This small molecule binds to this protein.
Small molecule (SMILES): N[C@@H](Cc1ccccc1)C(=O)NCC=O

Binding-site contacts:
Ligand atom N contacts residue SER491 of chain 5.MA at 4.1 Å.
Ligand atom CE1 contacts residue ILE434 of chain 5.MA at 3.9 Å (hydrophobic).
Ligand atom C contacts residue ARG442 of chain 5.MA at 4.4 Å.
Ligand atom O contacts residue ARG442 of chain 5.MA at 4.3 Å.
Ligand atom CB contacts residue PHE496 of chain 5.MA at 3.9 Å (hydrophobic).
Ligand atom CE1 contacts residue PRO438 of chain 5.MA at 3.8 Å (hydrophobic).
Ligand atom CE2 contacts residue ARG442 of chain 5.MA at 3.6 Å.
Ligand atom CD1 contacts residue ASN492 of chain 5.MA at 3.9 Å.
Ligand atom C contacts residue ASN492 of chain 5.MA at 4.0 Å.
Ligand atom CA contacts residue ASN492 of chain 5.MA at 3.3 Å.
Ligand atom CZ contacts residue PHE496 of chain 5.MA at 3.9 Å (hydrophobic).
Ligand atom CD1 contacts residue ILE434 of chain 5.MA at 4.1 Å (hydrophobic).
Ligand atom CG contacts residue PHE496 of chain 5.MA at 4.0 Å (hydrophobic).
Ligand atom CZ contacts residue PRO438 of chain 5.MA at 3.4 Å (hydrophobic).
Ligand atom N contacts residue ASN492 of chain 5.MA at 3.3 Å (h-bond).
Ligand atom CD1 contacts residue PHE496 of chain 5.MA at 3.7 Å (hydrophobic).
Ligand atom CA contacts residue ARG442 of chain 5.MA at 3.6 Å.
Ligand atom CB contacts residue ASN492 of chain 5.MA at 3.8 Å.
Ligand atom CG contacts residue GLY495 of chain 5.MA at 4.4 Å.
Ligand atom O contacts residue PRO438 of chain 5.MA at 4.0 Å.
Ligand atom CG contacts residue ASN492 of chain 5.MA at 4.3 Å.
Ligand atom CE1 contacts residue PHE496 of chain 5.MA at 3.6 Å (hydrophobic).
Ligand atom CD1 contacts residue PRO438 of chain 5.MA at 4.4 Å (hydrophobic).
Ligand atom N contacts residue ARG442 of chain 5.MA at 4.2 Å.
Ligand atom CD2 contacts residue ARG442 of chain 5.MA at 3.5 Å.
Ligand atom CB contacts residue GLY495 of chain 5.MA at 3.9 Å.
Ligand atom CE2 contacts residue PRO438 of chain 5.MA at 3.7 Å (hydrophobic).
Ligand atom O contacts residue ASN492 of chain 5.MA at 4.2 Å.
Ligand atom CD2 contacts residue PRO438 of chain 5.MA at 4.4 Å (hydrophobic).

Sequence of chain 5.MA:
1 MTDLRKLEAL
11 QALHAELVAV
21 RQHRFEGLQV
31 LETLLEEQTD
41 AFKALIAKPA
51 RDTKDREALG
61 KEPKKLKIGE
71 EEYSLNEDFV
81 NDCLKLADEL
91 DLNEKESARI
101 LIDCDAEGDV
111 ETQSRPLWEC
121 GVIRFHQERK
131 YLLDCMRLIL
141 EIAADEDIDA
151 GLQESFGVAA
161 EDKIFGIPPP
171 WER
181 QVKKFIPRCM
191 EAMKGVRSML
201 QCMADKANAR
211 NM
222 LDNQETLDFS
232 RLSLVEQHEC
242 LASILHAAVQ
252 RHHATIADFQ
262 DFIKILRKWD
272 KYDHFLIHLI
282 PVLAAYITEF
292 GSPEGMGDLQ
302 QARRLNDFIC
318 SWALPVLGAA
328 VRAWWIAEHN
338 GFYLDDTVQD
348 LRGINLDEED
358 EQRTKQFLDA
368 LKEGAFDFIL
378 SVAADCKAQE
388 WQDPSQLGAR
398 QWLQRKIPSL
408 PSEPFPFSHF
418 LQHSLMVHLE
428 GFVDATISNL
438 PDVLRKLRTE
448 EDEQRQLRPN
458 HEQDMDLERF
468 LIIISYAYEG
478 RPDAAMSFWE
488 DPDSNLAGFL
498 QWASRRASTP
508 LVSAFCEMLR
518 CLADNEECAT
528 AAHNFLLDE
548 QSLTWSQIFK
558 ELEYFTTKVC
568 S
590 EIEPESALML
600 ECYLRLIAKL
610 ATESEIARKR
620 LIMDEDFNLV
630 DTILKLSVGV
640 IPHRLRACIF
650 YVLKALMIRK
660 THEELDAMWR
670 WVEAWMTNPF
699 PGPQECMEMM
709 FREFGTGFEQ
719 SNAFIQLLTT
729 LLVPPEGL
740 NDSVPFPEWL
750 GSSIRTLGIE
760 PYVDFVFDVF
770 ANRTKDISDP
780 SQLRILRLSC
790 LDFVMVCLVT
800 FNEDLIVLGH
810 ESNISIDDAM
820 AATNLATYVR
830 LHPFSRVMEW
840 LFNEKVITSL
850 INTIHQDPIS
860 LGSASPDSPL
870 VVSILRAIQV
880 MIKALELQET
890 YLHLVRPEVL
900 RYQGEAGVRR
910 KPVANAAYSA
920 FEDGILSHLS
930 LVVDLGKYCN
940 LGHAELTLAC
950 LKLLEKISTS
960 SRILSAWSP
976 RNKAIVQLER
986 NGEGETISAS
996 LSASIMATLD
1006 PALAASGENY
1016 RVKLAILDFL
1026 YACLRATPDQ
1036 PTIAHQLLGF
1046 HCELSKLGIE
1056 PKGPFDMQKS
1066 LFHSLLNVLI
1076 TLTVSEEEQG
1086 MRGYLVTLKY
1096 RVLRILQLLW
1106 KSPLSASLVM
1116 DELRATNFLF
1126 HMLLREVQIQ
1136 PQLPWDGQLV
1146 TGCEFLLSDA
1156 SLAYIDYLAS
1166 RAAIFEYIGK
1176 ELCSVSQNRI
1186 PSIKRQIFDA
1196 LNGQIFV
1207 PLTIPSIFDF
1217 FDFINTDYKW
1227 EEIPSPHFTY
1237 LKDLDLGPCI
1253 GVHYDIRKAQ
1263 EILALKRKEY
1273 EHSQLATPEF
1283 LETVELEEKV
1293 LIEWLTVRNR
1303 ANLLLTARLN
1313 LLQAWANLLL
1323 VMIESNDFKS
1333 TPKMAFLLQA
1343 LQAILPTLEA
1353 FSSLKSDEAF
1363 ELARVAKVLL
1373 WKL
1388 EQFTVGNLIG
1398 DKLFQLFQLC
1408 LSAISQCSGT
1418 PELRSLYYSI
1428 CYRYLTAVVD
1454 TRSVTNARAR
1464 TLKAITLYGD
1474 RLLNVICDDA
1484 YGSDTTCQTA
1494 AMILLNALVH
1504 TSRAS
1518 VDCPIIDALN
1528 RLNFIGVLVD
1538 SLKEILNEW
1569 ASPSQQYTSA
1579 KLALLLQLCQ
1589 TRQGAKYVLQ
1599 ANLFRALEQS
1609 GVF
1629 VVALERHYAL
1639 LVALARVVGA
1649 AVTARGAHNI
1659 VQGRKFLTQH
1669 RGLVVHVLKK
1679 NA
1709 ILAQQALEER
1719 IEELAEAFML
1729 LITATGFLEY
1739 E